Binding-site contacts:
Ligand atom O4 contacts residue DT6 of chain 1.B at 3.1 Å.
Ligand atom O2B contacts residue ARG187 of chain 1.G at 2.9 Å (salt-bridge).
Ligand atom O1A contacts residue HIS193 of chain 1.G at 3.1 Å.
Ligand atom O3G contacts residue MG1 of chain 1.I at 2.5 Å.
Ligand atom O2 contacts residue GLU307 of chain 1.G at 3.4 Å.
Ligand atom O1A contacts residue MG1 of chain 1.I at 2.2 Å.
Ligand atom O1A contacts residue NA1 of chain 1.K at 2.9 Å (h-bond).
Ligand atom O5' contacts residue NA1 of chain 1.K at 3.5 Å (h-bond).
Ligand atom O1G contacts residue GLY192 of chain 1.G at 3.5 Å.
Ligand atom C2' contacts residue GLY302 of chain 1.G at 3.4 Å.
Ligand atom O1B contacts residue GLY184 of chain 1.G at 2.9 Å (h-bond).
Ligand atom O4 contacts residue GLN304 of chain 1.G at 3.6 Å.
Ligand atom C3' contacts residue GLY302 of chain 1.G at 3.7 Å.
Ligand atom PG contacts residue MG1 of chain 1.I at 3.5 Å.
Ligand atom O3B contacts residue MG1 of chain 1.I at 3.5 Å.
Ligand atom O1G contacts residue LYS189 of chain 1.G at 2.8 Å (salt-bridge).
Ligand atom C2' contacts residue GLY299 of chain 1.G at 3.2 Å.
Ligand atom O4' contacts residue DT6 of chain 1.B at 3.7 Å.
Ligand atom O1A contacts residue ASP196 of chain 1.G at 3.6 Å.
Ligand atom O2G contacts residue HIS193 of chain 1.G at 3.5 Å (h-bond).
Ligand atom C5M contacts residue DT6 of chain 1.B at 3.7 Å.
Ligand atom C4 contacts residue GLN304 of chain 1.G at 3.5 Å.
Ligand atom O1G contacts residue GLN191 of chain 1.G at 3.7 Å.
Ligand atom C5' contacts residue ASP196 of chain 1.G at 3.4 Å.
Ligand atom O3G contacts residue ASP194 of chain 1.G at 3.7 Å.
Ligand atom O2A contacts residue HIS193 of chain 1.G at 3.7 Å.
Ligand atom O1B contacts residue MG1 of chain 1.I at 2.1 Å.
Ligand atom C6 contacts residue DT6 of chain 1.B at 3.2 Å.
Ligand atom PB contacts residue MG1 of chain 1.I at 3.2 Å.
Ligand atom C5 contacts residue DT6 of chain 1.B at 3.5 Å.
Ligand atom PA contacts residue MG1 of chain 1.I at 3.4 Å.
Ligand atom O1A contacts residue ASP194 of chain 1.G at 3.2 Å (salt-bridge).
Ligand atom O3G contacts residue HIS193 of chain 1.G at 2.9 Å (h-bond).
Ligand atom C4' contacts residue TRP300 of chain 1.G at 3.3 Å (hydrophobic).
Ligand atom O1B contacts residue GLY183 of chain 1.G at 3.7 Å.
Ligand atom O3G contacts residue GLY192 of chain 1.G at 3.5 Å.
Ligand atom C1' contacts residue GLY299 of chain 1.G at 3.3 Å.
Ligand atom O3A contacts residue MG1 of chain 1.I at 3.5 Å.
Ligand atom N1 contacts residue DT6 of chain 1.B at 3.7 Å.
Ligand atom PA contacts residue NA1 of chain 1.K at 3.7 Å.

A protein and the small-molecule ligand that binds it are described below.
Small molecule (SMILES): Cc1cn([C@H]2CC[C@@H](CO[P](=O)(O)O[P](=O)(O)OP(=O)(O)O)O2)c(=O)[nH]c1=O

Sequence of chain 1.G:
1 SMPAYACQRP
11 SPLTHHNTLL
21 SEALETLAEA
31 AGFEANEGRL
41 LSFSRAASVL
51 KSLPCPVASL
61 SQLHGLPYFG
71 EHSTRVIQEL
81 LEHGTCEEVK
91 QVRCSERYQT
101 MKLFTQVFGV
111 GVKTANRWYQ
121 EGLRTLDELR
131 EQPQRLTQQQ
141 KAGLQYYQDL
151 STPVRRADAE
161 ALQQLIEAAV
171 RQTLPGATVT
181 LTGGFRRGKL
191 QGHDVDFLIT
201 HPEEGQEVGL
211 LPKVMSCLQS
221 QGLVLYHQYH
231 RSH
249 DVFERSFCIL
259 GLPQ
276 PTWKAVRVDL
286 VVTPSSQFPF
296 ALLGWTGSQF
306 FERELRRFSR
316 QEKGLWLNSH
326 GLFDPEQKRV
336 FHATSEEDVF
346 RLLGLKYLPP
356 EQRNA